Sequence of chain 1.V:
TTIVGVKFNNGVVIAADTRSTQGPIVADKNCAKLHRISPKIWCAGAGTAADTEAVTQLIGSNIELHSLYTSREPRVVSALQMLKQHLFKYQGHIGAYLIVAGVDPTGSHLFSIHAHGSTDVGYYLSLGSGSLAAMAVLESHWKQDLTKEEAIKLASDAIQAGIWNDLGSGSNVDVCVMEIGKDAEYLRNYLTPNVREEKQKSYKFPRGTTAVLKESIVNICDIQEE

Sequence of chain 1.BA:
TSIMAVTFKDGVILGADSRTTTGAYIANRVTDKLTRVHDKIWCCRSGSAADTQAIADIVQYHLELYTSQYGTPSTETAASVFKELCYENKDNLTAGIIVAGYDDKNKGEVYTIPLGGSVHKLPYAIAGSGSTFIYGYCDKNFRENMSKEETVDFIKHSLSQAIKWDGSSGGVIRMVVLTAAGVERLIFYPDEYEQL

Binding-site contacts:
Ligand atom O19 contacts residue THR21 of chain 1.BA at 3.0 Å (h-bond).
Ligand atom C24 contacts residue GLY47 of chain 1.BA at 3.9 Å.
Ligand atom O8 contacts residue ALA49 of chain 1.BA at 2.9 Å (h-bond).
Ligand atom C5 contacts residue THR22 of chain 1.BA at 3.7 Å.
Ligand atom C24 contacts residue ARG45 of chain 1.BA at 3.6 Å.
Ligand atom C5 contacts residue HIS114 of chain 1.V at 3.6 Å.
Ligand atom N1 contacts residue ALA49 of chain 1.BA at 3.7 Å.
Ligand atom C10 contacts residue THR21 of chain 1.BA at 3.9 Å.
Ligand atom B26 contacts residue THR1 of chain 1.BA at 1.4 Å.
Ligand atom C10 contacts residue GLY47 of chain 1.BA at 3.5 Å.
Ligand atom O28 contacts residue THR1 of chain 1.BA at 2.4 Å (h-bond).
Ligand atom C23 contacts residue GLY47 of chain 1.BA at 3.7 Å.
Ligand atom C21 contacts residue LYS33 of chain 1.BA at 3.9 Å.
Ligand atom N9 contacts residue THR21 of chain 1.BA at 3.2 Å (h-bond).
Ligand atom C21 contacts residue THR1 of chain 1.BA at 2.4 Å.
Ligand atom C21 contacts residue GLY47 of chain 1.BA at 3.8 Å.
Ligand atom O28 contacts residue SER46 of chain 1.BA at 3.9 Å.
Ligand atom O19 contacts residue THR20 of chain 1.BA at 3.6 Å.
Ligand atom C3 contacts residue THR21 of chain 1.BA at 3.1 Å.
Ligand atom N20 contacts residue GLY47 of chain 1.BA at 2.9 Å (h-bond).
Ligand atom C22 contacts residue GLY47 of chain 1.BA at 3.8 Å.
Ligand atom O27 contacts residue THR1 of chain 1.BA at 2.3 Å (h-bond).
Ligand atom B26 contacts residue LYS33 of chain 1.BA at 3.9 Å.
Ligand atom O8 contacts residue SER48 of chain 1.BA at 3.8 Å.
Ligand atom C22 contacts residue THR1 of chain 1.BA at 2.8 Å.
Ligand atom N20 contacts residue THR1 of chain 1.BA at 3.7 Å.
Ligand atom N1 contacts residue SER118 of chain 1.V at 3.7 Å.
Ligand atom C6 contacts residue SER118 of chain 1.V at 3.3 Å.
Ligand atom C24 contacts residue THR52 of chain 1.BA at 3.7 Å.
Ligand atom C17 contacts residue THR21 of chain 1.BA at 3.7 Å.
Ligand atom N4 contacts residue THR22 of chain 1.BA at 2.7 Å (h-bond).
Ligand atom C25 contacts residue THR20 of chain 1.BA at 3.5 Å.
Ligand atom N4 contacts residue THR21 of chain 1.BA at 3.9 Å.
Ligand atom C11 contacts residue THR21 of chain 1.BA at 3.7 Å.
Ligand atom C22 contacts residue LYS33 of chain 1.BA at 3.8 Å.
Ligand atom O28 contacts residue GLY47 of chain 1.BA at 3.1 Å (h-bond).
Ligand atom C3 contacts residue THR20 of chain 1.BA at 3.9 Å.
Ligand atom C3 contacts residue THR22 of chain 1.BA at 3.5 Å.
Ligand atom C18 contacts residue GLY47 of chain 1.BA at 3.7 Å.
Ligand atom C13 contacts residue GLY47 of chain 1.BA at 3.7 Å.

This protein binds this small molecule.
Small molecule (SMILES): CC(C)C[C@H](NC(=O)[C@H](Cc1ccccc1)NC(=O)c1cnccn1)B(O)O